A protein and the small-molecule ligand that binds it are described below.
Small molecule (SMILES): CC(=O)N[C@H]1[C@H](O[C@H]2[C@H](O)[C@@H](NC(C)=O)CO[C@@H]2CO)O[C@H](CO)[C@@H](O)[C@@H]1O

Sequence of chain 1.C:
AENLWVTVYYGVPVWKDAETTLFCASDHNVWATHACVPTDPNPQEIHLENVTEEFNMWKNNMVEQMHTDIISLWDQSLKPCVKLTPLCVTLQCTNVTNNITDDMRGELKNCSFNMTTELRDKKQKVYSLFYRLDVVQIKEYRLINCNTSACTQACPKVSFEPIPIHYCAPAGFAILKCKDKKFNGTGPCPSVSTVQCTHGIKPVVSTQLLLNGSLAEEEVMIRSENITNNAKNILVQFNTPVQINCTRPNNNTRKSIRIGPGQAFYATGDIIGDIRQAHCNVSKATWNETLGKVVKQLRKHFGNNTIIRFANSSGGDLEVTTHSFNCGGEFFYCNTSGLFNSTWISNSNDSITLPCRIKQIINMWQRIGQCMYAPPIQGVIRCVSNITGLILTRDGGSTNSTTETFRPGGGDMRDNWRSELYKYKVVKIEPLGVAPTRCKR

Binding-site contacts:
Ligand atom O7 contacts residue THR98 of chain 1.C at 4.3 Å.
Ligand atom C5 contacts residue ASN122 of chain 1.C at 3.6 Å.
Ligand atom O7 contacts residue GLN100 of chain 1.C at 3.3 Å (h-bond).
Ligand atom N2 contacts residue ASN122 of chain 1.C at 2.9 Å (h-bond).
Ligand atom C4 contacts residue ASN122 of chain 1.C at 4.2 Å.
Ligand atom C7 contacts residue PHE121 of chain 1.C at 4.3 Å (hydrophobic).
Ligand atom N2 contacts residue LYS133 of chain 1.C at 4.2 Å.
Ligand atom C2 contacts residue ASN122 of chain 1.C at 2.5 Å.
Ligand atom C7 contacts residue ASN122 of chain 1.C at 3.5 Å.
Ligand atom C8 contacts residue GLN100 of chain 1.C at 3.8 Å.
Ligand atom C7 contacts residue GLN100 of chain 1.C at 3.8 Å.
Ligand atom C8 contacts residue SER120 of chain 1.C at 3.3 Å.
Ligand atom C8 contacts residue ASN122 of chain 1.C at 4.2 Å.
Ligand atom C8 contacts residue PHE121 of chain 1.C at 3.5 Å (hydrophobic).
Ligand atom O5 contacts residue ASN122 of chain 1.C at 2.3 Å (h-bond).
Ligand atom C1 contacts residue ASN122 of chain 1.C at 1.4 Å.
Ligand atom C3 contacts residue ASN122 of chain 1.C at 3.8 Å.
Ligand atom C8 contacts residue LYS133 of chain 1.C at 4.3 Å.
Ligand atom O7 contacts residue ASN122 of chain 1.C at 3.8 Å.